Sequence of chain 2.A:
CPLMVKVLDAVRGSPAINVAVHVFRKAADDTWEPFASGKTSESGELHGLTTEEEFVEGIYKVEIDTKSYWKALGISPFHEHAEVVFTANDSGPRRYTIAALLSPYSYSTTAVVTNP

The small molecule below binds the protein below.
Small molecule (SMILES): O=C(O)[C@H]1O[C@@H](Oc2cc(O)cc(/C=C/c3ccc(O)cc3)c2)[C@H](O)[C@@H](O)[C@@H]1O

Binding-site contacts:
Ligand atom OAP contacts residue SER117 of chain 1.A at 2.5 Å (h-bond).
Ligand atom CAF contacts residue R3X1 of chain 2.D at 0.3 Å.
Ligand atom CAL contacts residue R3X1 of chain 2.D at 1.0 Å.
Ligand atom CAI contacts residue R3X1 of chain 2.D at 0.2 Å.
Ligand atom C5 contacts residue LYS15 of chain 1.A at 3.5 Å.
Ligand atom CAF contacts residue SER117 of chain 1.A at 3.3 Å.
Ligand atom C3 contacts residue R3X1 of chain 2.D at 3.1 Å.
Ligand atom O1 contacts residue R3X1 of chain 2.D at 1.8 Å (h-bond).
Ligand atom OAP contacts residue R3X1 of chain 2.D at 0.6 Å (h-bond).
Ligand atom O6B contacts residue VAL121 of chain 2.A at 3.5 Å.
Ligand atom CAA contacts residue THR119 of chain 2.A at 3.5 Å.
Ligand atom CAC contacts residue R3X1 of chain 2.D at 0.4 Å.
Ligand atom C1 contacts residue R3X1 of chain 2.D at 1.5 Å.
Ligand atom CAA contacts residue R3X1 of chain 2.D at 0.2 Å.
Ligand atom O2 contacts residue R3X1 of chain 2.D at 1.8 Å (h-bond).
Ligand atom CAA contacts residue SER117 of chain 2.A at 3.3 Å.
Ligand atom C2 contacts residue R3X1 of chain 2.D at 1.9 Å.
Ligand atom CAJ contacts residue R3X1 of chain 2.D at 0.6 Å.
Ligand atom CAH contacts residue R3X1 of chain 2.D at 1.0 Å.
Ligand atom CAE contacts residue SER117 of chain 1.A at 3.5 Å.
Ligand atom CAK contacts residue R3X1 of chain 2.D at 1.0 Å.
Ligand atom O6A contacts residue VAL121 of chain 2.A at 3.0 Å.
Ligand atom C3 contacts residue LYS15 of chain 1.A at 3.5 Å.
Ligand atom C6 contacts residue VAL121 of chain 2.A at 3.3 Å (hydrophobic).
Ligand atom CAE contacts residue R3X1 of chain 2.D at 0.2 Å.
Ligand atom OAO contacts residue R3X1 of chain 2.D at 1.5 Å.
Ligand atom OAP contacts residue SER117 of chain 2.A at 2.9 Å (h-bond).
Ligand atom CAM contacts residue R3X1 of chain 2.D at 1.1 Å.
Ligand atom CAE contacts residue THR119 of chain 1.A at 3.6 Å.
Ligand atom CAD contacts residue R3X1 of chain 2.D at 0.6 Å.
Ligand atom O5 contacts residue R3X1 of chain 2.D at 2.9 Å (h-bond).
Ligand atom C1 contacts residue LYS15 of chain 1.A at 3.6 Å.
Ligand atom CAB contacts residue R3X1 of chain 2.D at 0.6 Å.
Ligand atom CAB contacts residue THR119 of chain 2.A at 3.6 Å.
Ligand atom OAO contacts residue LYS15 of chain 2.A at 3.2 Å.
Ligand atom CAN contacts residue R3X1 of chain 2.D at 0.6 Å.
Ligand atom O6B contacts residue THR106 of chain 2.A at 3.0 Å (h-bond).
Ligand atom CAG contacts residue R3X1 of chain 2.D at 1.0 Å.
Ligand atom CAF contacts residue SER117 of chain 2.A at 3.5 Å.
Ligand atom CAK contacts residue LYS15 of chain 2.A at 3.5 Å.

Sequence of chain 1.A:
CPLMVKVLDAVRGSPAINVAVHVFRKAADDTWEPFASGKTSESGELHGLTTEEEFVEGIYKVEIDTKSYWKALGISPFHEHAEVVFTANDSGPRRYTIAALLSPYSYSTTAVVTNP